This protein binds this small molecule.
Small molecule (SMILES): CC(=O)N[C@H]1[C@H](O[C@H]2[C@H](O)[C@@H](NC(C)=O)CO[C@@H]2CO)O[C@H](CO)[C@@H](O)[C@@H]1O

Binding-site contacts:
Ligand atom N2 contacts residue ASN798 of chain 1.B at 2.8 Å (h-bond).
Ligand atom C2 contacts residue ASN798 of chain 1.B at 3.5 Å.
Ligand atom C1 contacts residue ASN798 of chain 1.B at 3.2 Å.
Ligand atom C8 contacts residue ASN798 of chain 1.B at 3.4 Å.
Ligand atom O7 contacts residue ASN798 of chain 1.B at 4.0 Å.
Ligand atom O7 contacts residue GLN801 of chain 1.B at 4.5 Å.
Ligand atom O5 contacts residue ASN798 of chain 1.B at 4.5 Å.
Ligand atom O7 contacts residue SER800 of chain 1.B at 4.5 Å.
Ligand atom C7 contacts residue ASN798 of chain 1.B at 3.2 Å.

Sequence of chain 1.B:
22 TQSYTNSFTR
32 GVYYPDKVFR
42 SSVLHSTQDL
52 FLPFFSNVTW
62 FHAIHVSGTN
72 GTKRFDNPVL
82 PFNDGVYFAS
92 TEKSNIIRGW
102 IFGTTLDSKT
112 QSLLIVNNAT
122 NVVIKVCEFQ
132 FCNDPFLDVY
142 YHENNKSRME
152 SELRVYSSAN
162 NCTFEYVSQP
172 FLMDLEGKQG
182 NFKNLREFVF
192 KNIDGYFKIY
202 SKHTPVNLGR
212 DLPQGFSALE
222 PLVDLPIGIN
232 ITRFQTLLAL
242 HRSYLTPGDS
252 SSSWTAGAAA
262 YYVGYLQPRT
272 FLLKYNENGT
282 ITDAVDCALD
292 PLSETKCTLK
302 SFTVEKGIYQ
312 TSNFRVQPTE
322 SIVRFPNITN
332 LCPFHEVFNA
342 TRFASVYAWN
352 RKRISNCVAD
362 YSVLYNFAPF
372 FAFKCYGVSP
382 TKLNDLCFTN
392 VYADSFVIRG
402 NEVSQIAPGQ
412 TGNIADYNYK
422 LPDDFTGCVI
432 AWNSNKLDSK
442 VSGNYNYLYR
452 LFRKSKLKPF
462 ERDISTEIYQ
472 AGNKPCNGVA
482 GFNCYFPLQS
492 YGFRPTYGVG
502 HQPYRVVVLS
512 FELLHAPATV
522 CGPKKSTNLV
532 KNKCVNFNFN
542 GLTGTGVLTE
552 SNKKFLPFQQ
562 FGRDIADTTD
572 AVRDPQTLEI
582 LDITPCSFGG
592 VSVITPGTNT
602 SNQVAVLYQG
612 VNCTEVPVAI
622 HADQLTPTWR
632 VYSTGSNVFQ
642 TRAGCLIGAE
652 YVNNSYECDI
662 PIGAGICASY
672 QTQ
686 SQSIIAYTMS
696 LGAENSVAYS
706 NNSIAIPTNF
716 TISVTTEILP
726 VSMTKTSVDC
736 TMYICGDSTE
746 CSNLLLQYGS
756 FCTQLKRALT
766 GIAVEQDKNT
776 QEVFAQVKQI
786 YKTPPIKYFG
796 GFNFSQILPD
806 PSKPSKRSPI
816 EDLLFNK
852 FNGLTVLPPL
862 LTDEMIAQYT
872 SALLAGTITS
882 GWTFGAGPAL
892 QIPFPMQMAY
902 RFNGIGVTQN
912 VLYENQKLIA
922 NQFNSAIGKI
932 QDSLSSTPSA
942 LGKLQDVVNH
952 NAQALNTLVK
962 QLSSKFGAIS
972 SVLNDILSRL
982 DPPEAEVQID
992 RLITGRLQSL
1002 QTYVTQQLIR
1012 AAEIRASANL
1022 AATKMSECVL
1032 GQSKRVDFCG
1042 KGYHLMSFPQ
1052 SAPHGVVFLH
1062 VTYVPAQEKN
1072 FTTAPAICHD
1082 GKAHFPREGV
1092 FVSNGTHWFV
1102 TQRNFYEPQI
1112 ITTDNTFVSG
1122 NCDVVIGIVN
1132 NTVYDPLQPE